Binding-site contacts:
Ligand atom C26 contacts residue GLY111 of chain 1.B at 3.6 Å.
Ligand atom C3 contacts residue ALA57 of chain 1.B at 3.7 Å (hydrophobic).
Ligand atom C24 contacts residue ALA108 of chain 1.B at 3.5 Å (hydrophobic).
Ligand atom C6 contacts residue LEU182 of chain 1.B at 3.4 Å (hydrophobic).
Ligand atom C3 contacts residue ALA108 of chain 1.B at 3.5 Å (hydrophobic).
Ligand atom O4 contacts residue TYR107 of chain 1.B at 3.5 Å.
Ligand atom C10 contacts residue LEU182 of chain 1.B at 3.7 Å (hydrophobic).
Ligand atom C10 contacts residue SER192 of chain 1.B at 3.4 Å.
Ligand atom C11 contacts residue ILE89 of chain 1.B at 3.9 Å (hydrophobic).
Ligand atom C6 contacts residue ALA57 of chain 1.B at 3.8 Å (hydrophobic).
Ligand atom C11 contacts residue LEU182 of chain 1.B at 3.6 Å (hydrophobic).
Ligand atom C9 contacts residue ASP193 of chain 1.B at 3.9 Å.
Ligand atom CAA contacts residue GLY111 of chain 1.B at 3.8 Å.
Ligand atom C7 contacts residue LEU182 of chain 1.B at 3.4 Å (hydrophobic).
Ligand atom C9 contacts residue LEU182 of chain 1.B at 3.7 Å (hydrophobic).
Ligand atom C19 contacts residue LEU182 of chain 1.B at 3.7 Å (hydrophobic).
Ligand atom N22 contacts residue ALA108 of chain 1.B at 3.2 Å (h-bond).
Ligand atom C5 contacts residue LEU182 of chain 1.B at 3.7 Å (hydrophobic).
Ligand atom N1 contacts residue ALA57 of chain 1.B at 3.4 Å.
Ligand atom CAA contacts residue LEU31 of chain 1.B at 4.0 Å (hydrophobic).
Ligand atom N22 contacts residue GLY111 of chain 1.B at 3.8 Å.
Ligand atom C6 contacts residue GLU106 of chain 1.B at 3.7 Å.
Ligand atom C24 contacts residue GLY111 of chain 1.B at 3.5 Å.
Ligand atom C21 contacts residue GLY111 of chain 1.B at 3.9 Å.
Ligand atom C25 contacts residue GLY111 of chain 1.B at 3.4 Å.
Ligand atom CAA contacts residue LYS109 of chain 1.B at 3.8 Å.
Ligand atom CAB contacts residue LEU31 of chain 1.B at 3.5 Å (hydrophobic).
Ligand atom C26 contacts residue LEU31 of chain 1.B at 3.8 Å (hydrophobic).
Ligand atom C8 contacts residue LEU182 of chain 1.B at 3.5 Å (hydrophobic).
Ligand atom C21 contacts residue LEU31 of chain 1.B at 3.8 Å (hydrophobic).
Ligand atom N22 contacts residue LEU31 of chain 1.B at 3.5 Å.
Ligand atom C9 contacts residue SER192 of chain 1.B at 3.4 Å.
Ligand atom C11 contacts residue VAL105 of chain 1.B at 3.5 Å (hydrophobic).
Ligand atom N1 contacts residue GLU106 of chain 1.B at 2.9 Å (salt-bridge).
Ligand atom O4 contacts residue ALA108 of chain 1.B at 2.8 Å (h-bond).
Ligand atom N1 contacts residue ALA108 of chain 1.B at 3.7 Å.
Ligand atom CAA contacts residue TYR107 of chain 1.B at 3.5 Å (hydrophobic).
Ligand atom CAA contacts residue ALA108 of chain 1.B at 3.4 Å (hydrophobic).
Ligand atom C11 contacts residue GLU106 of chain 1.B at 3.8 Å.
Ligand atom C24 contacts residue LEU31 of chain 1.B at 3.8 Å (hydrophobic).

Sequence of chain 1.B:
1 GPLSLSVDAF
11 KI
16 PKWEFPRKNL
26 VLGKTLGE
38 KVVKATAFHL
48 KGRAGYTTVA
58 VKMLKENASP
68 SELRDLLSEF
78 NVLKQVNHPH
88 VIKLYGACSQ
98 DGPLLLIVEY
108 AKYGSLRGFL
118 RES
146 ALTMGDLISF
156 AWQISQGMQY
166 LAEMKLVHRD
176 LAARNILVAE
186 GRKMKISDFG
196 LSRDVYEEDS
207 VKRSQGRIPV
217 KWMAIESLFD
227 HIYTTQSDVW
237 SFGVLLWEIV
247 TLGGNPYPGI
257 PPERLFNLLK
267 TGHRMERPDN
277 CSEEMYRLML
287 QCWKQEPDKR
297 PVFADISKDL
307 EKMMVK

A small-molecule ligand and the protein it binds are described below.
Small molecule (SMILES): Cc1cc(C)c(/C=C2\C(=O)Nc3ccccc32)[nH]1